Binding-site contacts:
Ligand atom O4 contacts residue ASP127 of chain 1.B at 3.2 Å (salt-bridge).
Ligand atom O2 contacts residue OMY6 of chain 1.C at 3.8 Å.
Ligand atom C4 contacts residue GLN133 of chain 1.B at 3.3 Å.
Ligand atom O3 contacts residue ASP127 of chain 1.B at 3.3 Å (salt-bridge).
Ligand atom C4 contacts residue OMY6 of chain 1.C at 3.6 Å.
Ligand atom O6 contacts residue TYR173 of chain 1.B at 3.7 Å.
Ligand atom C5 contacts residue TYR173 of chain 1.B at 4.0 Å (hydrophobic).
Ligand atom O5 contacts residue TYR141 of chain 1.B at 4.0 Å.
Ligand atom C4 contacts residue TYR141 of chain 1.B at 3.8 Å (hydrophobic).
Ligand atom C5 contacts residue GHP4 of chain 1.C at 3.6 Å.
Ligand atom O3 contacts residue GLN133 of chain 1.B at 3.1 Å (h-bond).
Ligand atom O4 contacts residue LEU129 of chain 1.B at 3.9 Å.
Ligand atom O4 contacts residue GLN133 of chain 1.B at 2.7 Å (h-bond).
Ligand atom C3 contacts residue GLN133 of chain 1.B at 3.8 Å.
Ligand atom C3 contacts residue GHP4 of chain 1.C at 3.8 Å.
Ligand atom O2 contacts residue GHP4 of chain 1.C at 2.9 Å (h-bond).
Ligand atom C1 contacts residue GHP4 of chain 1.C at 1.4 Å.
Ligand atom O6 contacts residue TYR169 of chain 1.B at 2.5 Å (h-bond).
Ligand atom C2 contacts residue GHP4 of chain 1.C at 2.4 Å.
Ligand atom O6 contacts residue TYR141 of chain 1.B at 3.8 Å.
Ligand atom C6 contacts residue TYR173 of chain 1.B at 3.7 Å (hydrophobic).
Ligand atom C3A contacts residue HIS128 of chain 1.B at 3.0 Å.
Ligand atom C6 contacts residue TYR169 of chain 1.B at 3.5 Å (hydrophobic).
Ligand atom C6 contacts residue TYR141 of chain 1.B at 3.6 Å (hydrophobic).
Ligand atom C5A contacts residue GHP4 of chain 1.C at 3.7 Å.
Ligand atom C1 contacts residue OMZ2 of chain 1.C at 3.4 Å.
Ligand atom C3 contacts residue HIS128 of chain 1.B at 3.8 Å.
Ligand atom O2 contacts residue HIS128 of chain 1.B at 3.8 Å.
Ligand atom C3 contacts residue ASP127 of chain 1.B at 3.9 Å.
Ligand atom C5 contacts residue OMY6 of chain 1.C at 3.5 Å.
Ligand atom C1 contacts residue GHP4 of chain 1.C at 3.8 Å.
Ligand atom O5 contacts residue GHP4 of chain 1.C at 3.5 Å (h-bond).
Ligand atom O4 contacts residue HIS128 of chain 1.B at 3.1 Å.
Ligand atom O5 contacts residue OMZ2 of chain 1.C at 2.9 Å (h-bond).
Ligand atom O5 contacts residue GHP4 of chain 1.C at 2.3 Å (h-bond).
Ligand atom C3A contacts residue OMY6 of chain 1.C at 3.6 Å.
Ligand atom C5A contacts residue OMY6 of chain 1.C at 3.3 Å.
Ligand atom C5 contacts residue GHP4 of chain 1.C at 3.3 Å.
Ligand atom C4 contacts residue HIS128 of chain 1.B at 4.0 Å.
Ligand atom C1 contacts residue OMY6 of chain 1.C at 3.3 Å.

This small molecule binds to this protein.
Small molecule (SMILES): C[C@@H]1O[C@@H](O[C@H]2CO[C@H](C=O)[C@@H](O)[C@@H]2O)C[C@](C)(N)[C@@H]1O

Sequence of chain 1.B:
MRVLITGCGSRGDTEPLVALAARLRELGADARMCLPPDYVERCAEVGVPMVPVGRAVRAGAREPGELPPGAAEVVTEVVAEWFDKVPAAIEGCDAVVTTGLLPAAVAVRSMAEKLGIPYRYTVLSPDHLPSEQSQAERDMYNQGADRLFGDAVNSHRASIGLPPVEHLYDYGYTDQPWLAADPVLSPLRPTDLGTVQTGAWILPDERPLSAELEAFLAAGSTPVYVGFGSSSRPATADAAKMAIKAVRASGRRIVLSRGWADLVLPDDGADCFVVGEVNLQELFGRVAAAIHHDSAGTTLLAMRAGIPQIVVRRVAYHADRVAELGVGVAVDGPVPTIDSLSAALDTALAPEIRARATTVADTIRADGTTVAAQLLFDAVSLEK

Sequence of chain 1.C:
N